This small molecule binds to this protein.
Small molecule (SMILES): Cc1cc(CCCCCCCOc2ccc(C3=N[C@@H](C)CO3)cc2)on1

Binding-site contacts:
Ligand atom C4 contacts residue MET224 of chain 26.A at 3.8 Å (hydrophobic).
Ligand atom C3 contacts residue PHE186 of chain 26.A at 3.8 Å (hydrophobic).
Ligand atom C31 contacts residue VAL176 of chain 26.A at 3.3 Å (hydrophobic).
Ligand atom O1B contacts residue ILE104 of chain 26.A at 3.8 Å.
Ligand atom C5C contacts residue ILE104 of chain 26.A at 3.5 Å (hydrophobic).
Ligand atom C7C contacts residue TYR197 of chain 26.A at 3.8 Å (hydrophobic).
Ligand atom C2B contacts residue MET221 of chain 26.A at 3.6 Å (hydrophobic).
Ligand atom C4C contacts residue ILE104 of chain 26.A at 3.7 Å (hydrophobic).
Ligand atom C5C contacts residue TYR128 of chain 26.A at 3.5 Å (hydrophobic).
Ligand atom C1C contacts residue TYR152 of chain 26.A at 4.0 Å (hydrophobic).
Ligand atom N2 contacts residue PRO174 of chain 26.A at 3.9 Å.
Ligand atom C2C contacts residue VAL188 of chain 26.A at 3.2 Å (hydrophobic).
Ligand atom C3B contacts residue MET221 of chain 26.A at 4.0 Å (hydrophobic).
Ligand atom C1B contacts residue MET221 of chain 26.A at 4.0 Å (hydrophobic).
Ligand atom C3C contacts residue TYR128 of chain 26.A at 3.9 Å (hydrophobic).
Ligand atom C7C contacts residue TYR128 of chain 26.A at 3.6 Å (hydrophobic).
Ligand atom C31 contacts residue SER175 of chain 26.A at 3.6 Å.
Ligand atom C5 contacts residue TYR152 of chain 26.A at 3.8 Å (hydrophobic).
Ligand atom C6C contacts residue MET221 of chain 26.A at 3.7 Å (hydrophobic).
Ligand atom O1 contacts residue TYR152 of chain 26.A at 3.9 Å.
Ligand atom O1 contacts residue VAL188 of chain 26.A at 3.8 Å.
Ligand atom C5 contacts residue PHE186 of chain 26.A at 3.5 Å (hydrophobic).
Ligand atom O1 contacts residue ALA24 of chain 26.C at 3.6 Å.
Ligand atom N2 contacts residue PHE186 of chain 26.A at 3.7 Å.
Ligand atom C4 contacts residue TYR152 of chain 26.A at 3.9 Å (hydrophobic).
Ligand atom O1 contacts residue PHE186 of chain 26.A at 3.5 Å.
Ligand atom C6C contacts residue VAL191 of chain 26.A at 3.2 Å (hydrophobic).
Ligand atom C5B contacts residue TYR197 of chain 26.A at 3.7 Å (hydrophobic).
Ligand atom O1B contacts residue MET221 of chain 26.A at 3.4 Å.
Ligand atom O1B contacts residue TYR128 of chain 26.A at 3.9 Å.
Ligand atom N2 contacts residue ALA24 of chain 26.C at 3.4 Å.
Ligand atom C4 contacts residue PHE186 of chain 26.A at 3.6 Å (hydrophobic).
Ligand atom C6B contacts residue TYR197 of chain 26.A at 3.6 Å (hydrophobic).
Ligand atom C3 contacts residue PRO174 of chain 26.A at 3.8 Å (hydrophobic).
Ligand atom C5B contacts residue LEU106 of chain 26.A at 3.7 Å (hydrophobic).
Ligand atom C31 contacts residue ALA150 of chain 26.A at 3.5 Å (hydrophobic).
Ligand atom C3C contacts residue VAL188 of chain 26.A at 3.3 Å (hydrophobic).
Ligand atom C31 contacts residue PRO174 of chain 26.A at 3.4 Å (hydrophobic).
Ligand atom CM1 contacts residue SER107 of chain 26.A at 3.6 Å.
Ligand atom C4C contacts residue TYR152 of chain 26.A at 3.8 Å (hydrophobic).

Sequence of chain 26.A:
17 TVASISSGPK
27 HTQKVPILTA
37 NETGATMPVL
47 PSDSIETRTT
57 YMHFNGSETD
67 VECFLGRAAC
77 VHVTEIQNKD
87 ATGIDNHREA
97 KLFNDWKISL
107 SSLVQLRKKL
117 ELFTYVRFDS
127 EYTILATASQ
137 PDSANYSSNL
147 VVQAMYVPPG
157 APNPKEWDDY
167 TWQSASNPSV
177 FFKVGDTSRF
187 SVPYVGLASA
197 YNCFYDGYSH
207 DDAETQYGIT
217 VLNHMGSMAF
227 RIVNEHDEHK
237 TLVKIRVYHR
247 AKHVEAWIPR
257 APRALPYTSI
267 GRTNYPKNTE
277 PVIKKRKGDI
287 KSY

Sequence of chain 26.C:
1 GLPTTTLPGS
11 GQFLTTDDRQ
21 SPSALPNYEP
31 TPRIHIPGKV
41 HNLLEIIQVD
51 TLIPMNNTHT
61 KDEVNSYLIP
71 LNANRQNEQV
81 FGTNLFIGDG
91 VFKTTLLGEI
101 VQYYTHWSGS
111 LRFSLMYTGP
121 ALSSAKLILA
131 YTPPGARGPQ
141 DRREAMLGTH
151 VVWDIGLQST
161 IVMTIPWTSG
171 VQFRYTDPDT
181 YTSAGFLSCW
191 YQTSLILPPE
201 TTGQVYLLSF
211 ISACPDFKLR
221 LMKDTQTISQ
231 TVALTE